This protein binds this small molecule.
Small molecule (SMILES): CC(=O)N[C@@H]1[C@@H](O)[C@H](O)[C@@H](CO)O[C@H]1O

Binding-site contacts:
Ligand atom O5 contacts residue VAL309 of chain 1.A at 4.2 Å.
Ligand atom C4 contacts residue VAL309 of chain 1.A at 4.2 Å (hydrophobic).
Ligand atom O5 contacts residue ASN148 of chain 1.A at 2.3 Å (h-bond).
Ligand atom C2 contacts residue ASN148 of chain 1.A at 2.5 Å.
Ligand atom O7 contacts residue ASN148 of chain 1.A at 3.8 Å.
Ligand atom C1 contacts residue VAL309 of chain 1.A at 4.1 Å (hydrophobic).
Ligand atom O7 contacts residue ASN246 of chain 1.A at 4.1 Å.
Ligand atom C5 contacts residue VAL309 of chain 1.A at 3.5 Å (hydrophobic).
Ligand atom O3 contacts residue CYS308 of chain 1.A at 3.3 Å (h-bond).
Ligand atom C1 contacts residue SER310 of chain 1.A at 3.9 Å.
Ligand atom C5 contacts residue ASN148 of chain 1.A at 3.6 Å.
Ligand atom C8 contacts residue VAL140 of chain 1.A at 4.3 Å (hydrophobic).
Ligand atom O5 contacts residue LYS138 of chain 1.A at 3.9 Å.
Ligand atom O6 contacts residue LYS138 of chain 1.A at 3.6 Å.
Ligand atom O7 contacts residue PRO98 of chain 1.A at 3.6 Å.
Ligand atom C7 contacts residue SER310 of chain 1.A at 3.9 Å.
Ligand atom C8 contacts residue PHE245 of chain 1.A at 4.2 Å (hydrophobic).
Ligand atom C7 contacts residue ASN246 of chain 1.A at 4.2 Å.
Ligand atom N2 contacts residue SER310 of chain 1.A at 3.0 Å (h-bond).
Ligand atom C8 contacts residue ASN246 of chain 1.A at 3.6 Å.
Ligand atom C3 contacts residue SER310 of chain 1.A at 4.1 Å.
Ligand atom C8 contacts residue LEU147 of chain 1.A at 4.1 Å (hydrophobic).
Ligand atom C4 contacts residue ASP97 of chain 1.A at 4.0 Å.
Ligand atom N2 contacts residue ASN148 of chain 1.A at 2.9 Å (h-bond).
Ligand atom C4 contacts residue ASN148 of chain 1.A at 4.2 Å.
Ligand atom C3 contacts residue CYS308 of chain 1.A at 4.1 Å (hydrophobic).
Ligand atom C8 contacts residue SER310 of chain 1.A at 3.8 Å.
Ligand atom O4 contacts residue VAL309 of chain 1.A at 4.2 Å.
Ligand atom O6 contacts residue ASP97 of chain 1.A at 4.4 Å.
Ligand atom C7 contacts residue ASN148 of chain 1.A at 3.6 Å.
Ligand atom O3 contacts residue ASP97 of chain 1.A at 4.2 Å.
Ligand atom C3 contacts residue VAL309 of chain 1.A at 4.0 Å (hydrophobic).
Ligand atom C3 contacts residue ASN148 of chain 1.A at 3.8 Å.
Ligand atom O7 contacts residue VAL140 of chain 1.A at 4.4 Å.
Ligand atom C1 contacts residue ASN148 of chain 1.A at 1.4 Å.
Ligand atom C2 contacts residue SER310 of chain 1.A at 3.8 Å.
Ligand atom C6 contacts residue VAL309 of chain 1.A at 4.5 Å (hydrophobic).

Sequence of chain 1.A:
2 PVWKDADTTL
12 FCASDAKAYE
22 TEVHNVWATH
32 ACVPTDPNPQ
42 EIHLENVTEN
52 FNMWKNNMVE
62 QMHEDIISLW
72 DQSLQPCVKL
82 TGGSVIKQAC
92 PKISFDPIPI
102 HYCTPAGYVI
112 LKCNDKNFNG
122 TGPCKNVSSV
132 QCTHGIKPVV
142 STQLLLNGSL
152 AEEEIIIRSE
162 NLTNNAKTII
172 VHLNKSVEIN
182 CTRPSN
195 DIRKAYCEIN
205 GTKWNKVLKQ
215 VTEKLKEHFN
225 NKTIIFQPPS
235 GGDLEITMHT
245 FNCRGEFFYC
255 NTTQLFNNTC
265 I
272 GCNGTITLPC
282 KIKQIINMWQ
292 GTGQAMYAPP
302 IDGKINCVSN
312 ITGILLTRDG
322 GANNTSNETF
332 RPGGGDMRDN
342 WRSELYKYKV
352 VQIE